Sequence of chain 1.D:
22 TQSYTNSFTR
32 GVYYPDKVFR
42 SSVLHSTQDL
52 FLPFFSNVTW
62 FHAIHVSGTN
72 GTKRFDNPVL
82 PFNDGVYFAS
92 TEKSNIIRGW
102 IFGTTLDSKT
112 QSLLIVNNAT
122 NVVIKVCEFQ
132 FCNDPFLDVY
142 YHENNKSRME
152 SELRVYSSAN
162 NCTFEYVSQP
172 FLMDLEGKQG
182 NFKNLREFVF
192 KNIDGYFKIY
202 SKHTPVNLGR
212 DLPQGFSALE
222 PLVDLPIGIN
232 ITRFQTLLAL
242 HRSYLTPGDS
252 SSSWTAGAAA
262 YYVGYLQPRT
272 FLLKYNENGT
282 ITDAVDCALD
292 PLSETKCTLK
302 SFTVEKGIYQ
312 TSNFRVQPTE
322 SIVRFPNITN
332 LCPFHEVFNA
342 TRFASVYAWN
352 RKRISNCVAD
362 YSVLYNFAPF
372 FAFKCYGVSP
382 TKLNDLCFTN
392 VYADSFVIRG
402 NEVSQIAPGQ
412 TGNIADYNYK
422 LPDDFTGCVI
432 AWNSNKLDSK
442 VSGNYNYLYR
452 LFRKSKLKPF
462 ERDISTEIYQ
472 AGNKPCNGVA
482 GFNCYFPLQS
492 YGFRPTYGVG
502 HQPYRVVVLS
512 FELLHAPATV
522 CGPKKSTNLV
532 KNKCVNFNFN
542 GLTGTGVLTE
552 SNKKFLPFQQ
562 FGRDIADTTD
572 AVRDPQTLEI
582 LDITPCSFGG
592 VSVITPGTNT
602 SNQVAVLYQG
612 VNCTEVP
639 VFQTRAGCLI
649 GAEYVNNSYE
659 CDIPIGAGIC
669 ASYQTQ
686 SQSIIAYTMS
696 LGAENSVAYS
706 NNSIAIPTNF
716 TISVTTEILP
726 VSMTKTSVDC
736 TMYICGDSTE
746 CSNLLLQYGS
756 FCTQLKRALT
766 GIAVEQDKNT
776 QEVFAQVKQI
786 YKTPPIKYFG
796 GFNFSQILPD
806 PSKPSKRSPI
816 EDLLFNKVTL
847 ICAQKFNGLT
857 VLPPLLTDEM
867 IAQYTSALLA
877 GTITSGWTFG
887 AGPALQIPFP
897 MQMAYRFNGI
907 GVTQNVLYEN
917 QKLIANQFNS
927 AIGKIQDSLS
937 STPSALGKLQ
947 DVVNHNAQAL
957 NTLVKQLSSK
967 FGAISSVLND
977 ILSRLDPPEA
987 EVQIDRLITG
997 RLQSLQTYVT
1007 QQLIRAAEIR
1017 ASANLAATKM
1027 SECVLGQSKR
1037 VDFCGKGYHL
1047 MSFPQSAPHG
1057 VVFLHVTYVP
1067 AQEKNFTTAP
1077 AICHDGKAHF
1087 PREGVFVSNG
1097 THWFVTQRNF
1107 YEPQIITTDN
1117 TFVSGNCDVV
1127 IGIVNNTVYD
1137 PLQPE

Binding-site contacts:
Ligand atom N2 contacts residue TYR157 of chain 1.D at 3.5 Å (h-bond).
Ligand atom C6 contacts residue LEU154 of chain 1.D at 4.2 Å (hydrophobic).
Ligand atom C1 contacts residue TYR157 of chain 1.D at 1.4 Å (hydrophobic).
Ligand atom C2 contacts residue TYR157 of chain 1.D at 2.9 Å (hydrophobic).
Ligand atom C8 contacts residue VAL124 of chain 1.D at 4.3 Å (hydrophobic).
Ligand atom C8 contacts residue LYS126 of chain 1.D at 4.1 Å.
Ligand atom O5 contacts residue LEU154 of chain 1.D at 3.7 Å.
Ligand atom C4 contacts residue TYR157 of chain 1.D at 4.0 Å (hydrophobic).
Ligand atom C3 contacts residue TYR157 of chain 1.D at 3.8 Å (hydrophobic).
Ligand atom C6 contacts residue TYR157 of chain 1.D at 4.1 Å (hydrophobic).
Ligand atom C5 contacts residue TYR157 of chain 1.D at 3.0 Å (hydrophobic).
Ligand atom O5 contacts residue TYR157 of chain 1.D at 1.9 Å (h-bond).

This protein binds this small molecule.
Small molecule (SMILES): CC(=O)N[C@@H]1[C@@H](O)[C@H](O)[C@@H](CO)O[C@H]1O